Sequence of chain 1.B:
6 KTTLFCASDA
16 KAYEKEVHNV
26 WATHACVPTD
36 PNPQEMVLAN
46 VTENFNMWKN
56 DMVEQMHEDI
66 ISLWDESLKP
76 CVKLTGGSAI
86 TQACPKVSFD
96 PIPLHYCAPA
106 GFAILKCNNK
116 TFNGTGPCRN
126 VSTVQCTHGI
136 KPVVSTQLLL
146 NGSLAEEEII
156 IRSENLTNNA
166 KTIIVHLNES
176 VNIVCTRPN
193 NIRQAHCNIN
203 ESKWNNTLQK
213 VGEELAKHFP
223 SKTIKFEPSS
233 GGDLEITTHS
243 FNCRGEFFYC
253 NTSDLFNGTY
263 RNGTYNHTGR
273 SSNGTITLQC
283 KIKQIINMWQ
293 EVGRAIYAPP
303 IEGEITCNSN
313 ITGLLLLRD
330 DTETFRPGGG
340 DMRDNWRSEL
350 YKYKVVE

A small-molecule ligand and the protein it binds are described below.
Small molecule (SMILES): CC(=O)N[C@@H]1[C@@H](O)[C@H](O)[C@@H](CO)O[C@H]1O

Binding-site contacts:
Ligand atom C7 contacts residue PRO230 of chain 1.B at 3.8 Å (hydrophobic).
Ligand atom O7 contacts residue ASN259 of chain 1.B at 4.5 Å.
Ligand atom C1 contacts residue THR270 of chain 1.B at 3.6 Å.
Ligand atom O7 contacts residue PRO230 of chain 1.B at 3.6 Å.
Ligand atom C6 contacts residue ARG272 of chain 1.B at 4.0 Å.
Ligand atom N2 contacts residue ASN259 of chain 1.B at 2.9 Å (h-bond).
Ligand atom O5 contacts residue GLY271 of chain 1.B at 4.0 Å.
Ligand atom C4 contacts residue ASN259 of chain 1.B at 4.2 Å.
Ligand atom C1 contacts residue GLY271 of chain 1.B at 4.2 Å.
Ligand atom C5 contacts residue ASP256 of chain 1.B at 4.3 Å.
Ligand atom O6 contacts residue ARG272 of chain 1.B at 3.6 Å.
Ligand atom C6 contacts residue ASP256 of chain 1.B at 3.9 Å.
Ligand atom C3 contacts residue ASN259 of chain 1.B at 3.8 Å.
Ligand atom C8 contacts residue GLU229 of chain 1.B at 3.7 Å.
Ligand atom C8 contacts residue PRO230 of chain 1.B at 3.8 Å (hydrophobic).
Ligand atom O5 contacts residue THR270 of chain 1.B at 3.6 Å (h-bond).
Ligand atom C2 contacts residue SER255 of chain 1.B at 4.3 Å.
Ligand atom C5 contacts residue ASN259 of chain 1.B at 3.6 Å.
Ligand atom C2 contacts residue ASN259 of chain 1.B at 2.4 Å.
Ligand atom O5 contacts residue ARG272 of chain 1.B at 4.4 Å.
Ligand atom O5 contacts residue SER255 of chain 1.B at 4.3 Å.
Ligand atom C8 contacts residue ASN259 of chain 1.B at 4.2 Å.
Ligand atom O6 contacts residue ASP256 of chain 1.B at 2.8 Å (salt-bridge).
Ligand atom O5 contacts residue ASN259 of chain 1.B at 2.3 Å (h-bond).
Ligand atom C1 contacts residue ASN259 of chain 1.B at 1.4 Å.
Ligand atom C5 contacts residue THR270 of chain 1.B at 4.1 Å.
Ligand atom O5 contacts residue ASP256 of chain 1.B at 3.5 Å (salt-bridge).
Ligand atom C1 contacts residue SER255 of chain 1.B at 4.0 Å.
Ligand atom C7 contacts residue ASN259 of chain 1.B at 3.9 Å.